Sequence of chain 1.B:
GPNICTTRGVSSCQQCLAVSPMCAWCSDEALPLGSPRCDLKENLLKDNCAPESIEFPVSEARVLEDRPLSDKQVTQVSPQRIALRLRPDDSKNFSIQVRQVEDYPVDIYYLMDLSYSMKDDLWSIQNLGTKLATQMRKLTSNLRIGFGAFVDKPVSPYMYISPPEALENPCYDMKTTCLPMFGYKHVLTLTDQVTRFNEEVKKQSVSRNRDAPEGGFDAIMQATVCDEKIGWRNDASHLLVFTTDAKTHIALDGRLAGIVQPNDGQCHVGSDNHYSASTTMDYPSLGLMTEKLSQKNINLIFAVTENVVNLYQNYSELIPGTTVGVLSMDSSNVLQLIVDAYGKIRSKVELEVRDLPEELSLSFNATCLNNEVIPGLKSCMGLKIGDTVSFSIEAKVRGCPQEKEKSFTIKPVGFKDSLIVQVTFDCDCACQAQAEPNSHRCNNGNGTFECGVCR

Sequence of chain 1.A:
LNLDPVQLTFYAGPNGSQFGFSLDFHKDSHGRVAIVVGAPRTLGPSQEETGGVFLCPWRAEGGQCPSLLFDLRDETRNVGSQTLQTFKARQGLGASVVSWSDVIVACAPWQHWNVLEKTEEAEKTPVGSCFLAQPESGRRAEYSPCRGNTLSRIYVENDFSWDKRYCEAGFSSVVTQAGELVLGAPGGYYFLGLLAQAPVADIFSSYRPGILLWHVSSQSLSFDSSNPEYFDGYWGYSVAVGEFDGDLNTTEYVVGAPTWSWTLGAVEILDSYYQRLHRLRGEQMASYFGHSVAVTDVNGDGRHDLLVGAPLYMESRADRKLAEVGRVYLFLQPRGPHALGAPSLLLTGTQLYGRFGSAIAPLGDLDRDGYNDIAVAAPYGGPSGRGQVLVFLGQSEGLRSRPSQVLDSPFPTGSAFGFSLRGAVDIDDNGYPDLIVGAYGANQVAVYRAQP

This small molecule binds to this protein.
Small molecule (SMILES): CC(=O)N[C@H]1[C@H](O[C@H]2[C@H](O)[C@@H](NC(C)=O)CO[C@@H]2CO)O[C@H](CO)[C@@H](O[C@@H]2O[C@H](CO[C@H]3O[C@H](CO)[C@@H](O)[C@H](O)[C@@H]3O)[C@@H](O)[C@H](O[C@H]3O[C@H](CO)[C@@H](O)[C@H](O)[C@@H]3O)[C@@H]2O)[C@@H]1O

Binding-site contacts:
Ligand atom C6 contacts residue ARG281 of chain 1.A at 3.4 Å.
Ligand atom O7 contacts residue MET285 of chain 1.A at 3.8 Å.
Ligand atom C8 contacts residue TRP262 of chain 1.A at 4.0 Å (hydrophobic).
Ligand atom O7 contacts residue ASN320 of chain 1.B at 3.2 Å (h-bond).
Ligand atom O7 contacts residue TRP262 of chain 1.A at 3.9 Å.
Ligand atom C7 contacts residue TRP262 of chain 1.A at 4.4 Å (hydrophobic).
Ligand atom O6 contacts residue ARG281 of chain 1.A at 3.1 Å (salt-bridge).
Ligand atom C3 contacts residue ASN320 of chain 1.B at 3.8 Å.
Ligand atom C1 contacts residue ASN320 of chain 1.B at 1.4 Å.
Ligand atom C1 contacts residue ASN316 of chain 1.B at 4.2 Å.
Ligand atom C4 contacts residue ASN320 of chain 1.B at 4.2 Å.
Ligand atom O6 contacts residue ARG281 of chain 1.A at 3.0 Å (salt-bridge).
Ligand atom N2 contacts residue ASN316 of chain 1.B at 4.3 Å.
Ligand atom C7 contacts residue ASN316 of chain 1.B at 4.3 Å.
Ligand atom C5 contacts residue ASN320 of chain 1.B at 3.6 Å.
Ligand atom C6 contacts residue ARG281 of chain 1.A at 3.8 Å.
Ligand atom C8 contacts residue LEU317 of chain 1.B at 3.4 Å (hydrophobic).
Ligand atom O5 contacts residue ASN320 of chain 1.B at 2.3 Å (h-bond).
Ligand atom C7 contacts residue LEU317 of chain 1.B at 4.0 Å (hydrophobic).
Ligand atom N2 contacts residue ASN320 of chain 1.B at 3.0 Å (h-bond).
Ligand atom C2 contacts residue ASN320 of chain 1.B at 2.5 Å.
Ligand atom C7 contacts residue ASN320 of chain 1.B at 3.3 Å.
Ligand atom C8 contacts residue ASN316 of chain 1.B at 3.9 Å.
Ligand atom O7 contacts residue LEU317 of chain 1.B at 4.2 Å.